A protein and the small-molecule ligand that binds it are described below.
Small molecule (SMILES): CC(=O)N[C@@H]1[C@@H](O)[C@H](O)[C@@H](CO)O[C@H]1O

Sequence of chain 1.A:
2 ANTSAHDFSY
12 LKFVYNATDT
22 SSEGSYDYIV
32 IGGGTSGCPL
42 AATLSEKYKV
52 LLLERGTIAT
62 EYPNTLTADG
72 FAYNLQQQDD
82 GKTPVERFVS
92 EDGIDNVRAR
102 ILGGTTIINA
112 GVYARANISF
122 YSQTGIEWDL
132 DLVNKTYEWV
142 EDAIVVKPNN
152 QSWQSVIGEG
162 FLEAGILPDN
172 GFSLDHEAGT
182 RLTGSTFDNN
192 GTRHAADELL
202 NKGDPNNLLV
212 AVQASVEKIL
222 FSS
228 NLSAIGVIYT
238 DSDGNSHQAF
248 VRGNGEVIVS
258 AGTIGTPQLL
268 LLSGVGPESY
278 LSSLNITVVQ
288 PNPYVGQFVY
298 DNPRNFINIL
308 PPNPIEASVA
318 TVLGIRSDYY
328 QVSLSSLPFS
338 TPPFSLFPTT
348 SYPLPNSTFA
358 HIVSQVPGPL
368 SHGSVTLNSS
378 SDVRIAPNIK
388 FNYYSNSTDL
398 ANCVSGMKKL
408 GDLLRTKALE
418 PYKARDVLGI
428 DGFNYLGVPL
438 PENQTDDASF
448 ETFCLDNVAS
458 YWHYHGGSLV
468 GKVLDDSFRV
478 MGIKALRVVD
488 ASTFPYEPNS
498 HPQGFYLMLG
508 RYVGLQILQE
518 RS

Binding-site contacts:
Ligand atom O7 contacts residue ASN375 of chain 1.A at 3.7 Å.
Ligand atom C5 contacts residue ASN375 of chain 1.A at 3.8 Å.
Ligand atom C2 contacts residue ASN375 of chain 1.A at 2.4 Å.
Ligand atom C4 contacts residue ASN375 of chain 1.A at 4.2 Å.
Ligand atom O7 contacts residue LEU374 of chain 1.A at 4.3 Å.
Ligand atom O7 contacts residue ASN385 of chain 1.A at 3.2 Å (h-bond).
Ligand atom C7 contacts residue ASN375 of chain 1.A at 3.5 Å.
Ligand atom C1 contacts residue ASN375 of chain 1.A at 1.5 Å.
Ligand atom C7 contacts residue ASN385 of chain 1.A at 4.2 Å.
Ligand atom C1 contacts residue ASN385 of chain 1.A at 3.6 Å.
Ligand atom O5 contacts residue ASN375 of chain 1.A at 2.5 Å (h-bond).
Ligand atom O5 contacts residue ASN385 of chain 1.A at 3.8 Å.
Ligand atom C2 contacts residue ASN385 of chain 1.A at 3.8 Å.
Ligand atom C3 contacts residue ASN375 of chain 1.A at 3.8 Å.
Ligand atom C8 contacts residue ASN375 of chain 1.A at 3.5 Å.
Ligand atom N2 contacts residue ASN375 of chain 1.A at 2.9 Å (h-bond).